Sequence of chain 1.G:
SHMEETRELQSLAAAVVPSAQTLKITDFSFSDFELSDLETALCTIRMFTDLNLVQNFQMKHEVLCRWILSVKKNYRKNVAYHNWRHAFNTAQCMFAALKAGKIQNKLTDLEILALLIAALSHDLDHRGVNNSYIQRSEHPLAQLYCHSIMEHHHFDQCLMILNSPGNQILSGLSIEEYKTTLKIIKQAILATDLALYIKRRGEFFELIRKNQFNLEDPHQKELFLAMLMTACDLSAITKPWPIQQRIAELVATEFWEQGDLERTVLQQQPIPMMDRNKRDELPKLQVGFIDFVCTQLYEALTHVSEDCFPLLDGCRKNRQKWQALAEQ

The small molecule below binds the protein below.
Small molecule (SMILES): CC(C)Cn1c(=O)n(C)c(=O)c2nc[nH]c21

Binding-site contacts:
Ligand atom C6 contacts residue VAL252 of chain 1.G at 4.5 Å (hydrophobic).
Ligand atom C8 contacts residue GLN287 of chain 1.G at 4.1 Å.
Ligand atom C4 contacts residue VAL252 of chain 1.G at 4.3 Å (hydrophobic).
Ligand atom O2 contacts residue ASP234 of chain 1.G at 4.5 Å.
Ligand atom C11 contacts residue PHE290 of chain 1.G at 4.3 Å (hydrophobic).
Ligand atom C2 contacts residue PHE290 of chain 1.G at 4.4 Å (hydrophobic).
Ligand atom C14 contacts residue VAL252 of chain 1.G at 3.7 Å (hydrophobic).
Ligand atom C2 contacts residue LEU235 of chain 1.G at 4.2 Å (hydrophobic).
Ligand atom O2 contacts residue LEU235 of chain 1.G at 3.6 Å.
Ligand atom C12 contacts residue HIS83 of chain 1.G at 4.3 Å.
Ligand atom N3 contacts residue PHE290 of chain 1.G at 3.9 Å.
Ligand atom O6 contacts residue GLN287 of chain 1.G at 3.6 Å.
Ligand atom N7 contacts residue GLN287 of chain 1.G at 3.2 Å (h-bond).
Ligand atom C5 contacts residue GLN287 of chain 1.G at 4.1 Å.
Ligand atom C10 contacts residue TYR82 of chain 1.G at 4.2 Å (hydrophobic).
Ligand atom C8 contacts residue PHE256 of chain 1.G at 3.7 Å (hydrophobic).
Ligand atom O2 contacts residue TYR82 of chain 1.G at 4.2 Å.
Ligand atom C5 contacts residue VAL252 of chain 1.G at 4.2 Å (hydrophobic).
Ligand atom O6 contacts residue ILE238 of chain 1.G at 3.9 Å.
Ligand atom C5 contacts residue PHE290 of chain 1.G at 3.9 Å (hydrophobic).
Ligand atom C10 contacts residue ALA237 of chain 1.G at 4.0 Å (hydrophobic).
Ligand atom C8 contacts residue MET274 of chain 1.G at 3.8 Å (hydrophobic).
Ligand atom C10 contacts residue LEU235 of chain 1.G at 4.1 Å (hydrophobic).
Ligand atom C4 contacts residue PHE290 of chain 1.G at 3.6 Å (hydrophobic).
Ligand atom N9 contacts residue PHE290 of chain 1.G at 3.5 Å.
Ligand atom C13 contacts residue HIS83 of chain 1.G at 3.9 Å.
Ligand atom N7 contacts residue PHE290 of chain 1.G at 4.2 Å.
Ligand atom C8 contacts residue PHE290 of chain 1.G at 3.7 Å (hydrophobic).
Ligand atom C6 contacts residue PHE290 of chain 1.G at 4.2 Å (hydrophobic).
Ligand atom N9 contacts residue PHE256 of chain 1.G at 3.6 Å.
Ligand atom C4 contacts residue PHE256 of chain 1.G at 4.3 Å (hydrophobic).
Ligand atom C14 contacts residue PHE256 of chain 1.G at 3.5 Å (hydrophobic).
Ligand atom N7 contacts residue PHE256 of chain 1.G at 4.4 Å.
Ligand atom C14 contacts residue HIS83 of chain 1.G at 3.9 Å.
Ligand atom N9 contacts residue MET274 of chain 1.G at 4.5 Å.